The small molecule below binds the protein below.
Small molecule (SMILES): O=P(O)(O)OC[C@H]1O[C@](O)(CO)[C@@H](O)[C@@H]1O

Binding-site contacts:
Ligand atom O1 contacts residue PO41 of chain 2.F at 2.6 Å (h-bond).
Ligand atom O3 contacts residue ASP121 of chain 2.A at 2.6 Å (salt-bridge).
Ligand atom O4 contacts residue MET248 of chain 2.A at 3.1 Å (h-bond).
Ligand atom C4 contacts residue MET248 of chain 2.A at 3.5 Å (hydrophobic).
Ligand atom O6 contacts residue LYS274 of chain 2.A at 3.1 Å (salt-bridge).
Ligand atom O1 contacts residue MG1 of chain 2.D at 2.3 Å.
Ligand atom C1 contacts residue GLU280 of chain 2.A at 3.6 Å.
Ligand atom O2P contacts residue TYR264 of chain 2.A at 2.6 Å (h-bond).
Ligand atom O3P contacts residue ARG243 of chain 1.A at 2.6 Å (salt-bridge).
Ligand atom P contacts residue TYR215 of chain 2.A at 3.8 Å.
Ligand atom C1 contacts residue MG1 of chain 2.D at 3.6 Å.
Ligand atom O1 contacts residue GLY122 of chain 2.A at 3.8 Å.
Ligand atom C3 contacts residue ASP121 of chain 2.A at 3.5 Å.
Ligand atom C3 contacts residue MET248 of chain 2.A at 3.5 Å (hydrophobic).
Ligand atom O2P contacts residue TYR215 of chain 2.A at 2.5 Å (h-bond).
Ligand atom C6 contacts residue TYR244 of chain 2.A at 3.6 Å (hydrophobic).
Ligand atom O2 contacts residue GLY122 of chain 2.A at 3.8 Å.
Ligand atom O1P contacts residue TYR264 of chain 2.A at 3.9 Å.
Ligand atom O1 contacts residue GLU280 of chain 2.A at 3.0 Å (salt-bridge).
Ligand atom O4 contacts residue GLY246 of chain 2.A at 3.9 Å.
Ligand atom O5 contacts residue LYS274 of chain 2.A at 2.9 Å (salt-bridge).
Ligand atom P contacts residue ARG243 of chain 1.A at 3.8 Å.
Ligand atom O1 contacts residue ASP121 of chain 2.A at 2.7 Å (salt-bridge).
Ligand atom O3 contacts residue GLY246 of chain 2.A at 3.8 Å.
Ligand atom O1P contacts residue ARG243 of chain 1.A at 3.6 Å.
Ligand atom O3 contacts residue SER247 of chain 2.A at 3.6 Å.
Ligand atom P contacts residue TYR264 of chain 2.A at 3.7 Å.
Ligand atom O1P contacts residue TYR244 of chain 2.A at 2.8 Å (h-bond).
Ligand atom O1P contacts residue ASN212 of chain 2.A at 2.9 Å (h-bond).
Ligand atom C1 contacts residue PO41 of chain 2.F at 3.4 Å.
Ligand atom O3 contacts residue MET248 of chain 2.A at 2.8 Å (h-bond).
Ligand atom O2 contacts residue PO41 of chain 2.F at 3.3 Å (h-bond).
Ligand atom C4 contacts residue GLY246 of chain 2.A at 3.1 Å.
Ligand atom O2 contacts residue GLY246 of chain 2.A at 3.7 Å.
Ligand atom O6 contacts residue TYR264 of chain 2.A at 3.4 Å.
Ligand atom O3 contacts residue GLY122 of chain 2.A at 3.6 Å (h-bond).
Ligand atom C5 contacts residue GLY246 of chain 2.A at 3.9 Å.
Ligand atom C6 contacts residue GLY246 of chain 2.A at 3.5 Å.
Ligand atom C1 contacts residue ASP121 of chain 2.A at 3.8 Å.
Ligand atom P contacts residue ASN212 of chain 2.A at 3.7 Å.

Sequence of chain 2.A:
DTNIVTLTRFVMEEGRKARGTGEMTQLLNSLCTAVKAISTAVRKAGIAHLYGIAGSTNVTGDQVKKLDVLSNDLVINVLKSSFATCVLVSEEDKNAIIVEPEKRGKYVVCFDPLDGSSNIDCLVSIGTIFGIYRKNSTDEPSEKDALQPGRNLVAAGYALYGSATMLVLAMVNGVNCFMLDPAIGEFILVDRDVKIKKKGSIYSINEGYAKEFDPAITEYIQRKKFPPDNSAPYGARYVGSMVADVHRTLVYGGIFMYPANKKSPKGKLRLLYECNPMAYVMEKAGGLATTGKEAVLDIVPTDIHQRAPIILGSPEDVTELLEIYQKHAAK

Sequence of chain 1.A:
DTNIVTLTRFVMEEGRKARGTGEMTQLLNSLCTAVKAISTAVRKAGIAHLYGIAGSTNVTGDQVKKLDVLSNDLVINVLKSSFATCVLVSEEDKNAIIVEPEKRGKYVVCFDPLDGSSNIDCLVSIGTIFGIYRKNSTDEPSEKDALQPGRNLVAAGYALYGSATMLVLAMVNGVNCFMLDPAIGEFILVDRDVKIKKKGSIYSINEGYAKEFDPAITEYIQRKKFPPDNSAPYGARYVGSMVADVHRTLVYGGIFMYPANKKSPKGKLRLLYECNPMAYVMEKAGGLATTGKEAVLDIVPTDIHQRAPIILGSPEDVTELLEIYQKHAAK